Binding-site contacts:
Ligand atom C8 contacts residue VAL49 of chain 1.D at 4.3 Å (hydrophobic).
Ligand atom C2 contacts residue ASN25 of chain 1.D at 2.5 Å.
Ligand atom O3 contacts residue VAL49 of chain 1.D at 3.8 Å.
Ligand atom C4 contacts residue ASN25 of chain 1.D at 4.2 Å.
Ligand atom C8 contacts residue GLY21 of chain 1.D at 3.8 Å.
Ligand atom N2 contacts residue ASN25 of chain 1.D at 2.9 Å (h-bond).
Ligand atom O7 contacts residue ASN25 of chain 1.D at 4.5 Å.
Ligand atom C3 contacts residue ASN25 of chain 1.D at 3.8 Å.
Ligand atom C7 contacts residue VAL49 of chain 1.D at 4.2 Å (hydrophobic).
Ligand atom O7 contacts residue GLY21 of chain 1.D at 4.5 Å.
Ligand atom N2 contacts residue GLY21 of chain 1.D at 4.4 Å.
Ligand atom O7 contacts residue VAL49 of chain 1.D at 3.5 Å.
Ligand atom C8 contacts residue PHE20 of chain 1.D at 4.0 Å (hydrophobic).
Ligand atom C5 contacts residue ASN25 of chain 1.D at 3.7 Å.
Ligand atom C1 contacts residue ASN25 of chain 1.D at 1.4 Å.
Ligand atom C7 contacts residue ASN25 of chain 1.D at 4.0 Å.
Ligand atom C7 contacts residue GLY21 of chain 1.D at 4.1 Å.
Ligand atom N2 contacts residue VAL49 of chain 1.D at 4.4 Å.
Ligand atom C8 contacts residue LEU50 of chain 1.D at 4.2 Å (hydrophobic).
Ligand atom O5 contacts residue ASN25 of chain 1.D at 2.4 Å (h-bond).

A protein and the small-molecule ligand that binds it are described below.
Small molecule (SMILES): CC(=O)N[C@H]1[C@H](O[C@H]2[C@H](O)[C@@H](NC(C)=O)CO[C@@H]2CO)O[C@H](CO)[C@@H](O)[C@@H]1O

Sequence of chain 1.D:
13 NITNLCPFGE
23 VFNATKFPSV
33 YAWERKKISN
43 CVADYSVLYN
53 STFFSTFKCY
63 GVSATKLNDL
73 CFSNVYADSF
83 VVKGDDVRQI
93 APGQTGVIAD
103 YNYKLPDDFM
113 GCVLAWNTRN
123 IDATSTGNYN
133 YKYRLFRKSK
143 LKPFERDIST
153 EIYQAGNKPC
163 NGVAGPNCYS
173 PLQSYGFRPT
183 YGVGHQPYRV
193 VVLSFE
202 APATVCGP